Binding-site contacts:
Ligand atom C6 contacts residue THR120 of chain 1.A at 3.6 Å.
Ligand atom N2 contacts residue ASN118 of chain 1.A at 2.8 Å (h-bond).
Ligand atom C8 contacts residue ASN118 of chain 1.A at 4.4 Å.
Ligand atom C1 contacts residue ASN118 of chain 1.A at 1.4 Å.
Ligand atom C8 contacts residue SER158 of chain 1.A at 4.2 Å.
Ligand atom C7 contacts residue ASN118 of chain 1.A at 3.2 Å.
Ligand atom C7 contacts residue HIS220 of chain 1.A at 4.1 Å.
Ligand atom O5 contacts residue THR120 of chain 1.A at 3.4 Å (h-bond).
Ligand atom C2 contacts residue THR120 of chain 1.A at 4.2 Å.
Ligand atom O7 contacts residue ILE156 of chain 1.A at 4.4 Å.
Ligand atom O7 contacts residue HIS220 of chain 1.A at 3.2 Å (h-bond).
Ligand atom C7 contacts residue LEU161 of chain 1.A at 4.4 Å (hydrophobic).
Ligand atom N2 contacts residue THR120 of chain 1.A at 4.2 Å.
Ligand atom C5 contacts residue ASN118 of chain 1.A at 3.7 Å.
Ligand atom C3 contacts residue THR120 of chain 1.A at 4.1 Å.
Ligand atom C4 contacts residue ASN118 of chain 1.A at 4.2 Å.
Ligand atom O7 contacts residue ASN118 of chain 1.A at 3.3 Å (h-bond).
Ligand atom O5 contacts residue ASN118 of chain 1.A at 2.5 Å (h-bond).
Ligand atom C8 contacts residue LEU161 of chain 1.A at 3.4 Å (hydrophobic).
Ligand atom C1 contacts residue THR120 of chain 1.A at 3.5 Å.
Ligand atom C8 contacts residue HIS220 of chain 1.A at 4.3 Å.
Ligand atom C6 contacts residue GLY121 of chain 1.A at 4.2 Å.
Ligand atom C7 contacts residue ILE156 of chain 1.A at 4.4 Å (hydrophobic).
Ligand atom C5 contacts residue THR120 of chain 1.A at 3.4 Å.
Ligand atom C8 contacts residue ILE156 of chain 1.A at 4.0 Å (hydrophobic).
Ligand atom C2 contacts residue ASN118 of chain 1.A at 2.5 Å.
Ligand atom C3 contacts residue ASN118 of chain 1.A at 3.8 Å.

Sequence of chain 1.A:
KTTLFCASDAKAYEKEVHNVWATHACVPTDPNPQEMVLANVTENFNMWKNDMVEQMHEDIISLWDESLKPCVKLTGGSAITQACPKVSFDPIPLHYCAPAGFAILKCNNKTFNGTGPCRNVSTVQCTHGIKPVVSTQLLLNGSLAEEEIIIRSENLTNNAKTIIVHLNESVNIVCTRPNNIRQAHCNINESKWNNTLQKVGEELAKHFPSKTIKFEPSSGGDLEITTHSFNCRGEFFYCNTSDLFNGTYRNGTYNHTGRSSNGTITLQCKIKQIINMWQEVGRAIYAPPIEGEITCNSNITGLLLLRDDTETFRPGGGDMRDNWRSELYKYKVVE

This small molecule binds to this protein.
Small molecule (SMILES): CC(=O)N[C@@H]1[C@@H](O)[C@H](O)[C@@H](CO)O[C@H]1O